Sequence of chain 1.D:
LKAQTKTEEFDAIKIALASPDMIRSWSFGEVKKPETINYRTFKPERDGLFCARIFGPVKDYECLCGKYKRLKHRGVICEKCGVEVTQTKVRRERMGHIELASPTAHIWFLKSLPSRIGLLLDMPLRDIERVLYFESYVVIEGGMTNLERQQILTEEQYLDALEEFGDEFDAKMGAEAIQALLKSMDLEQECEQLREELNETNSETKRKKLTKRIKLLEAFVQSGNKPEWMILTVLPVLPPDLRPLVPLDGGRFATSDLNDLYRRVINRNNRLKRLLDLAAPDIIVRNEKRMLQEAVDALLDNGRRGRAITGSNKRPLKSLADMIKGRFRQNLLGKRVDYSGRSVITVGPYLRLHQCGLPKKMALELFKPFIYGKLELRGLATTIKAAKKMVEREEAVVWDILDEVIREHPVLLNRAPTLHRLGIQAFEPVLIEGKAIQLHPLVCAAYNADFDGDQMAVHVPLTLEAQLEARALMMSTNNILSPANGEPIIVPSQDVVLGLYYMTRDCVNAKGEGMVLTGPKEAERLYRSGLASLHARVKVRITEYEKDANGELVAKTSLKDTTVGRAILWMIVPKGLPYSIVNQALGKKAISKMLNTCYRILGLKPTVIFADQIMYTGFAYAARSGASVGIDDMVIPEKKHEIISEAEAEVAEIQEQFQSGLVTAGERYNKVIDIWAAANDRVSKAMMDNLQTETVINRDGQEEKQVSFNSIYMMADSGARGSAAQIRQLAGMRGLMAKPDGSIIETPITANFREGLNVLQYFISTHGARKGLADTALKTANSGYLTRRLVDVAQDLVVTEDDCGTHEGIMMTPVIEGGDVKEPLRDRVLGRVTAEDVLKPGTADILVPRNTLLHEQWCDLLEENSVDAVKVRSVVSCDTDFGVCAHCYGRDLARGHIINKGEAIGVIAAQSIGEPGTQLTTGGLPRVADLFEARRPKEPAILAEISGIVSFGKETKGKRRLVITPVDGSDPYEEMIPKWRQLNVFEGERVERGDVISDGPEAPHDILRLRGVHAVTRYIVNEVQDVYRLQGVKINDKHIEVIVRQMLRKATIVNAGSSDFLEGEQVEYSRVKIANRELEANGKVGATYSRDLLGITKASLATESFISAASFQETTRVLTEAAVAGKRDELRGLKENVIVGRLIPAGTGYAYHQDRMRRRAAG

Sequence of chain 1.C:
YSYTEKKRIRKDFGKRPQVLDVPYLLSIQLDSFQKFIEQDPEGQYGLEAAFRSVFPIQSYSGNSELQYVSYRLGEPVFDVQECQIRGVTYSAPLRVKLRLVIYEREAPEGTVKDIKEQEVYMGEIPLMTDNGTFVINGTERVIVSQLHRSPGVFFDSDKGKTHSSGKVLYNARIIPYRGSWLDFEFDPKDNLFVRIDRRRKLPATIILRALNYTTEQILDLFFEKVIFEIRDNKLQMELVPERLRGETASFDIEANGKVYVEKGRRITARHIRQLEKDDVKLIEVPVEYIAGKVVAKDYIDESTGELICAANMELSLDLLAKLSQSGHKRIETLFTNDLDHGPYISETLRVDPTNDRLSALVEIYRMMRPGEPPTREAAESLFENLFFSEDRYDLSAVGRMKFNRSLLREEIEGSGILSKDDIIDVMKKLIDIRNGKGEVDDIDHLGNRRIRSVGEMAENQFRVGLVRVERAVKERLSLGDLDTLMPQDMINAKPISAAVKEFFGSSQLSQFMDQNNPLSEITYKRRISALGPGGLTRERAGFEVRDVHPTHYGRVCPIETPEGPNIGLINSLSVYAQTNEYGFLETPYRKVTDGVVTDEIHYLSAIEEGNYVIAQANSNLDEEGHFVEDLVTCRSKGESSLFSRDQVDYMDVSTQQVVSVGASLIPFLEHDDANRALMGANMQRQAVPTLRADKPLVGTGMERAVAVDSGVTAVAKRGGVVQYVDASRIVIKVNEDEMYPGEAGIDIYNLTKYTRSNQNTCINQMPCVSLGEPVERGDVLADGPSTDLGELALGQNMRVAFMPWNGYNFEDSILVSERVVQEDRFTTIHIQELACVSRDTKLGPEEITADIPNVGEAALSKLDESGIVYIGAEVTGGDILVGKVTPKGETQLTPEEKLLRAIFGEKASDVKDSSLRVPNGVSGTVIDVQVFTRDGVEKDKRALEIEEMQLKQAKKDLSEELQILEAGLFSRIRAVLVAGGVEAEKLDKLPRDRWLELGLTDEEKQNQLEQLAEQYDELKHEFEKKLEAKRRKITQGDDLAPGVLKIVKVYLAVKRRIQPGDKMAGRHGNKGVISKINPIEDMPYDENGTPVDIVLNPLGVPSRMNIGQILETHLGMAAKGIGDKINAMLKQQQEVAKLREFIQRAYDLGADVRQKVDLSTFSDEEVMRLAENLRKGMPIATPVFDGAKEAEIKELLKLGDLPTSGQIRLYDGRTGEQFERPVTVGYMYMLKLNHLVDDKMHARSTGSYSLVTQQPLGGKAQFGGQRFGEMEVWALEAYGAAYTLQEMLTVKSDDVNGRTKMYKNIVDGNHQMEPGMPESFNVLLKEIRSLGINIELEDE

Binding-site contacts:
Ligand atom P06 contacts residue ARG352 of chain 1.D at 4.0 Å.
Ligand atom O02 contacts residue ARG352 of chain 1.D at 1.3 Å (salt-bridge).
Ligand atom O05 contacts residue ARG352 of chain 1.D at 3.5 Å (salt-bridge).
Ligand atom O30 contacts residue LYS1242 of chain 1.C at 1.3 Å (salt-bridge).
Ligand atom P29 contacts residue LYS1242 of chain 1.C at 2.8 Å.
Ligand atom O12 contacts residue ARG352 of chain 1.D at 3.5 Å (salt-bridge).
Ligand atom C17 contacts residue GLN465 of chain 1.D at 4.0 Å.
Ligand atom O14 contacts residue LYS1242 of chain 1.C at 3.5 Å (salt-bridge).
Ligand atom O02 contacts residue ARG346 of chain 1.D at 3.6 Å.
Ligand atom N24 contacts residue ARG425 of chain 1.D at 3.6 Å.
Ligand atom O14 contacts residue GLN465 of chain 1.D at 3.3 Å (h-bond).
Ligand atom O31 contacts residue LYS1242 of chain 1.C at 3.3 Å (salt-bridge).
Ligand atom O03 contacts residue ARG352 of chain 1.D at 3.7 Å.
Ligand atom O32 contacts residue LYS1242 of chain 1.C at 3.8 Å.
Ligand atom O05 contacts residue ARG346 of chain 1.D at 3.7 Å.
Ligand atom O04 contacts residue ARG352 of chain 1.D at 3.5 Å (salt-bridge).
Ligand atom C21 contacts residue GLN1268 of chain 1.C at 3.8 Å.
Ligand atom N23 contacts residue ASN424 of chain 1.D at 3.3 Å (h-bond).
Ligand atom O12 contacts residue GLN465 of chain 1.D at 3.9 Å.
Ligand atom N23 contacts residue GLN1268 of chain 1.C at 3.5 Å (h-bond).
Ligand atom P01 contacts residue ARG346 of chain 1.D at 2.8 Å.
Ligand atom O03 contacts residue ARG346 of chain 1.D at 1.3 Å (salt-bridge).
Ligand atom O30 contacts residue GLN465 of chain 1.D at 3.4 Å (h-bond).
Ligand atom O04 contacts residue ARG346 of chain 1.D at 3.6 Å.
Ligand atom N24 contacts residue GLN465 of chain 1.D at 3.9 Å.
Ligand atom C19 contacts residue ARG352 of chain 1.D at 3.0 Å.
Ligand atom O09 contacts residue ARG352 of chain 1.D at 3.3 Å (salt-bridge).
Ligand atom N24 contacts residue ASN424 of chain 1.D at 3.8 Å.
Ligand atom N27 contacts residue GLN465 of chain 1.D at 3.4 Å (h-bond).
Ligand atom C22 contacts residue ALA426 of chain 1.D at 3.9 Å (hydrophobic).
Ligand atom P29 contacts residue GLN465 of chain 1.D at 4.0 Å.
Ligand atom P01 contacts residue ARG352 of chain 1.D at 2.8 Å.
Ligand atom C25 contacts residue ALA426 of chain 1.D at 3.3 Å (hydrophobic).
Ligand atom N20 contacts residue GLN1268 of chain 1.C at 3.2 Å (h-bond).
Ligand atom N20 contacts residue ARG352 of chain 1.D at 3.1 Å (salt-bridge).
Ligand atom N27 contacts residue ALA426 of chain 1.D at 4.0 Å.
Ligand atom C25 contacts residue GLN465 of chain 1.D at 2.9 Å.
Ligand atom C21 contacts residue ARG352 of chain 1.D at 4.0 Å.
Ligand atom N24 contacts residue ALA426 of chain 1.D at 3.1 Å (h-bond).
Ligand atom N18 contacts residue ARG352 of chain 1.D at 3.8 Å.

This protein binds this small molecule.
Small molecule (SMILES): Nc1ncnc2c1ncn2[C@@H]1OC(COP(=O)(O)OP(=O)(O)O)=C(OP(=O)(O)OP(=O)(O)O)C1=O